Sequence of chain 1.A:
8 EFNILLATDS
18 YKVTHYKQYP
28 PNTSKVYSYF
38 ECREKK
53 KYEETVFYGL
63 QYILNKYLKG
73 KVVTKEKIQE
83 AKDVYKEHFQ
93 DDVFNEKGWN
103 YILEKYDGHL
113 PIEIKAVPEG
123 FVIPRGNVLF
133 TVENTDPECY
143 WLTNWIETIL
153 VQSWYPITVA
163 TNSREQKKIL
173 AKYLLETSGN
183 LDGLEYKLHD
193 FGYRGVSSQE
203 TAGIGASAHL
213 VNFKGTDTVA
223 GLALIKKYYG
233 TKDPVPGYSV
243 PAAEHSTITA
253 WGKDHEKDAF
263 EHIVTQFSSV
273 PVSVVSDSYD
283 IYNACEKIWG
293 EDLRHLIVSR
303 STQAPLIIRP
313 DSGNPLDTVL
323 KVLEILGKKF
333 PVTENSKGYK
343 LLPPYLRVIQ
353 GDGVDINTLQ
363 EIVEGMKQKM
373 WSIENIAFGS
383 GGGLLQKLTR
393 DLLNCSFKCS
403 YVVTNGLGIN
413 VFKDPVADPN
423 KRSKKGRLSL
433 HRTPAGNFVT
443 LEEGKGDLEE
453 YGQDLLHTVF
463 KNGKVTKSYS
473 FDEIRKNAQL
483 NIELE

The small molecule below binds the protein below.
Small molecule (SMILES): CC(=O)Nc1ccc(NC(=O)C2CC2)cc1

Sequence of chain 1.B:
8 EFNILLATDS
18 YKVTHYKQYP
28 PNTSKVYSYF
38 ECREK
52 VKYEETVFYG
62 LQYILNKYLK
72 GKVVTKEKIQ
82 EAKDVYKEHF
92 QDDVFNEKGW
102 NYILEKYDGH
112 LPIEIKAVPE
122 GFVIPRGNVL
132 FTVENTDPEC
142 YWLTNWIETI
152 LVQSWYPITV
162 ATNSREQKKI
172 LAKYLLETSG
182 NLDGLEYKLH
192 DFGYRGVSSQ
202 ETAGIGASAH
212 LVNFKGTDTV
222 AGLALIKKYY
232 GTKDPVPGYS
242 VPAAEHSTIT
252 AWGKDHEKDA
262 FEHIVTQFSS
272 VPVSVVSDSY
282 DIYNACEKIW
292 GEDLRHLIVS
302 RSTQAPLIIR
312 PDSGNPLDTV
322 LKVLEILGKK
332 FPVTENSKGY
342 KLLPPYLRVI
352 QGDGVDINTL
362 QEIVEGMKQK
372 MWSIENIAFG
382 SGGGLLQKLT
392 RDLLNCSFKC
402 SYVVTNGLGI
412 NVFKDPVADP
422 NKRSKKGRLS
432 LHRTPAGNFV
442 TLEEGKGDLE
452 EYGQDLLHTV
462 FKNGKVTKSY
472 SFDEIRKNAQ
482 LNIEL

Binding-site contacts:
Ligand atom C2 contacts residue ILE309 of chain 1.A at 3.9 Å (hydrophobic).
Ligand atom C5 contacts residue VAL242 of chain 1.A at 4.2 Å (hydrophobic).
Ligand atom C7 contacts residue HIS191 of chain 1.A at 3.8 Å.
Ligand atom C9 contacts residue ILE351 of chain 1.A at 3.5 Å (hydrophobic).
Ligand atom C9 contacts residue SER275 of chain 1.A at 3.6 Å.
Ligand atom C6 contacts residue HIS191 of chain 1.A at 3.5 Å.
Ligand atom C8 contacts residue PHE193 of chain 1.A at 3.9 Å (hydrophobic).
Ligand atom C1 contacts residue TYR188 of chain 1.A at 4.0 Å (hydrophobic).
Ligand atom C1 contacts residue ALA379 of chain 1.A at 3.9 Å (hydrophobic).
Ligand atom O13 contacts residue PHE193 of chain 1.A at 3.6 Å.
Ligand atom C2 contacts residue ALA379 of chain 1.A at 3.8 Å (hydrophobic).
Ligand atom C14 contacts residue TYR18 of chain 1.B at 3.8 Å (hydrophobic).
Ligand atom O13 contacts residue ALA244 of chain 1.A at 4.1 Å.
Ligand atom C12 contacts residue PHE193 of chain 1.A at 3.3 Å (hydrophobic).
Ligand atom C5 contacts residue ILE351 of chain 1.A at 4.1 Å (hydrophobic).
Ligand atom C6 contacts residue VAL242 of chain 1.A at 4.0 Å (hydrophobic).
Ligand atom C15 contacts residue TYR18 of chain 1.B at 3.9 Å (hydrophobic).
Ligand atom C16 contacts residue ALA244 of chain 1.A at 3.5 Å (hydrophobic).
Ligand atom N11 contacts residue SER275 of chain 1.A at 4.2 Å.
Ligand atom C10 contacts residue ILE309 of chain 1.A at 4.0 Å (hydrophobic).
Ligand atom C14 contacts residue ALA244 of chain 1.A at 3.4 Å (hydrophobic).
Ligand atom C16 contacts residue ALA245 of chain 1.A at 3.4 Å (hydrophobic).
Ligand atom C12 contacts residue SER275 of chain 1.A at 3.5 Å.
Ligand atom C8 contacts residue ILE351 of chain 1.A at 4.1 Å (hydrophobic).
Ligand atom O3 contacts residue ILE351 of chain 1.A at 4.2 Å.
Ligand atom C15 contacts residue PHE193 of chain 1.A at 3.5 Å (hydrophobic).
Ligand atom C8 contacts residue VAL242 of chain 1.A at 4.1 Å (hydrophobic).
Ligand atom C12 contacts residue ALA244 of chain 1.A at 3.6 Å (hydrophobic).
Ligand atom O3 contacts residue ILE309 of chain 1.A at 3.6 Å.
Ligand atom C16 contacts residue ARG311 of chain 1.A at 3.3 Å.
Ligand atom N11 contacts residue PHE193 of chain 1.A at 3.4 Å.
Ligand atom O3 contacts residue ALA379 of chain 1.A at 3.4 Å.
Ligand atom C16 contacts residue TYR18 of chain 1.B at 4.1 Å (hydrophobic).
Ligand atom C10 contacts residue ILE351 of chain 1.A at 3.5 Å (hydrophobic).
Ligand atom O13 contacts residue ARG311 of chain 1.A at 3.4 Å.
Ligand atom C15 contacts residue ARG311 of chain 1.A at 3.5 Å.
Ligand atom O13 contacts residue SER275 of chain 1.A at 2.7 Å (h-bond).
Ligand atom N11 contacts residue ALA244 of chain 1.A at 3.9 Å.
Ligand atom C14 contacts residue PHE193 of chain 1.A at 3.7 Å (hydrophobic).
Ligand atom C7 contacts residue VAL242 of chain 1.A at 4.0 Å (hydrophobic).